The protein below binds the small molecule below.
Small molecule (SMILES): Nc1ncnc2c1ncn2[C@@H]1O[C@H](CO[P](=O)(O)O[P](=O)(O)NP(=O)(O)O)[C@@H](O)[C@H]1O

Binding-site contacts:
Ligand atom N6 contacts residue GLU182 of chain 1.A at 3.5 Å (salt-bridge).
Ligand atom O1G contacts residue ASP231 of chain 1.A at 2.8 Å (salt-bridge).
Ligand atom N9 contacts residue VAL118 of chain 1.A at 3.8 Å.
Ligand atom N6 contacts residue MET181 of chain 1.A at 3.8 Å.
Ligand atom O3' contacts residue ASP231 of chain 1.A at 2.7 Å (salt-bridge).
Ligand atom O1A contacts residue LYS133 of chain 1.A at 2.6 Å (salt-bridge).
Ligand atom N1 contacts residue LEU184 of chain 1.A at 3.2 Å (h-bond).
Ligand atom O4' contacts residue VAL118 of chain 1.A at 3.1 Å.
Ligand atom O2B contacts residue GLY113 of chain 1.A at 3.1 Å.
Ligand atom PG contacts residue ASP231 of chain 1.A at 3.8 Å.
Ligand atom O2G contacts residue LYS112 of chain 1.A at 3.9 Å.
Ligand atom C2 contacts residue PHE183 of chain 1.A at 3.8 Å (hydrophobic).
Ligand atom N3 contacts residue LEU234 of chain 1.A at 4.0 Å.
Ligand atom N7 contacts residue LEU234 of chain 1.A at 3.8 Å.
Ligand atom C3' contacts residue ASP188 of chain 1.A at 3.6 Å.
Ligand atom O1G contacts residue ASN232 of chain 1.A at 2.3 Å (h-bond).
Ligand atom N1 contacts residue GLU182 of chain 1.A at 3.9 Å.
Ligand atom O2' contacts residue ASP188 of chain 1.A at 2.9 Å (salt-bridge).
Ligand atom C6 contacts residue ALA131 of chain 1.A at 3.6 Å (hydrophobic).
Ligand atom N6 contacts residue ALA131 of chain 1.A at 3.5 Å.
Ligand atom C4 contacts residue LEU234 of chain 1.A at 3.7 Å (hydrophobic).
Ligand atom C6 contacts residue LEU234 of chain 1.A at 3.6 Å (hydrophobic).
Ligand atom C5 contacts residue LEU234 of chain 1.A at 3.4 Å (hydrophobic).
Ligand atom N7 contacts residue VAL118 of chain 1.A at 3.7 Å.
Ligand atom C2 contacts residue LEU184 of chain 1.A at 3.4 Å (hydrophobic).
Ligand atom C2' contacts residue ASP188 of chain 1.A at 3.6 Å.
Ligand atom O1B contacts residue SER249 of chain 1.A at 2.8 Å (h-bond).
Ligand atom C3' contacts residue ASP231 of chain 1.A at 3.6 Å.
Ligand atom C8 contacts residue VAL118 of chain 1.A at 3.6 Å (hydrophobic).
Ligand atom O2A contacts residue ASN232 of chain 1.A at 3.7 Å.
Ligand atom C1' contacts residue VAL118 of chain 1.A at 3.5 Å (hydrophobic).
Ligand atom C1' contacts residue ILE110 of chain 1.A at 3.9 Å (hydrophobic).
Ligand atom O2B contacts residue ALA114 of chain 1.A at 3.6 Å (h-bond).
Ligand atom N6 contacts residue VAL165 of chain 1.A at 3.3 Å.
Ligand atom O4' contacts residue GLY111 of chain 1.A at 4.0 Å.
Ligand atom N1 contacts residue ALA131 of chain 1.A at 3.6 Å.
Ligand atom O3' contacts residue ASP188 of chain 1.A at 2.7 Å (salt-bridge).
Ligand atom C2' contacts residue LEU234 of chain 1.A at 3.8 Å (hydrophobic).
Ligand atom C5 contacts residue VAL118 of chain 1.A at 4.0 Å (hydrophobic).
Ligand atom PG contacts residue ASN232 of chain 1.A at 3.6 Å.

Sequence of chain 1.A:
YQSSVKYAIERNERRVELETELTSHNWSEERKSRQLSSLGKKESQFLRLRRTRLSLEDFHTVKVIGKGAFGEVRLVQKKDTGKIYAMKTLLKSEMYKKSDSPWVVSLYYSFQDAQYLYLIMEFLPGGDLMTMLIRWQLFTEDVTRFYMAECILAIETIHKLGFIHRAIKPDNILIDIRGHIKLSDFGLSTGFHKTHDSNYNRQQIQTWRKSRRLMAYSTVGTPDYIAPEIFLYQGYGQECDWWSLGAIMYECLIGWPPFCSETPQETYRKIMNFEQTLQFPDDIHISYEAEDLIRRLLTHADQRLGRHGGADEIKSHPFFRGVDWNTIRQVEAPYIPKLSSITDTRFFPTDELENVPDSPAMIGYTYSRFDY